Binding-site contacts:
Ligand atom O2 contacts residue THR428 of chain 1.A at 3.0 Å (h-bond).
Ligand atom C6 contacts residue GLU342 of chain 1.A at 3.1 Å.
Ligand atom C6 contacts residue GLU404 of chain 1.A at 3.6 Å.
Ligand atom O6 contacts residue PRO341 of chain 1.A at 3.5 Å.
Ligand atom C3 contacts residue THR428 of chain 1.A at 3.5 Å.
Ligand atom C2 contacts residue IFL1 of chain 1.F at 3.5 Å.
Ligand atom C4 contacts residue GLU404 of chain 1.A at 3.2 Å.
Ligand atom C6 contacts residue ARG340 of chain 1.A at 3.8 Å.
Ligand atom C5 contacts residue GLU404 of chain 1.A at 4.0 Å.
Ligand atom N contacts residue CA1 of chain 1.B at 3.9 Å.
Ligand atom C7 contacts residue GLU342 of chain 1.A at 4.0 Å.
Ligand atom O3 contacts residue GLU429 of chain 1.A at 4.1 Å.
Ligand atom O2 contacts residue CA1 of chain 1.B at 2.5 Å.
Ligand atom O4 contacts residue ILE101 of chain 1.A at 3.8 Å.
Ligand atom C5 contacts residue ARG340 of chain 1.A at 3.9 Å.
Ligand atom C6 contacts residue PRO341 of chain 1.A at 3.7 Å (hydrophobic).
Ligand atom C6 contacts residue TYR400 of chain 1.A at 3.8 Å (hydrophobic).
Ligand atom N contacts residue IFL1 of chain 1.F at 2.9 Å (h-bond).
Ligand atom O4 contacts residue GLU429 of chain 1.A at 2.7 Å (salt-bridge).
Ligand atom C5 contacts residue TYR400 of chain 1.A at 3.6 Å (hydrophobic).
Ligand atom O4 contacts residue TYR400 of chain 1.A at 3.9 Å.
Ligand atom O2 contacts residue IFL1 of chain 1.F at 3.9 Å.
Ligand atom C7 contacts residue IFL1 of chain 1.F at 3.1 Å.
Ligand atom C3 contacts residue CA1 of chain 1.B at 3.4 Å.
Ligand atom O6 contacts residue GLU342 of chain 1.A at 2.6 Å (salt-bridge).
Ligand atom O3 contacts residue THR428 of chain 1.A at 2.9 Å (h-bond).
Ligand atom C3 contacts residue GLU429 of chain 1.A at 3.2 Å.
Ligand atom O3 contacts residue GLU404 of chain 1.A at 2.6 Å (salt-bridge).
Ligand atom O6 contacts residue TYR400 of chain 1.A at 4.0 Å.
Ligand atom C7 contacts residue ARG340 of chain 1.A at 3.8 Å.
Ligand atom C4 contacts residue TYR400 of chain 1.A at 3.9 Å (hydrophobic).
Ligand atom C7 contacts residue LEU287 of chain 1.A at 3.9 Å (hydrophobic).
Ligand atom C4 contacts residue GLU429 of chain 1.A at 3.1 Å.
Ligand atom O6 contacts residue ARG340 of chain 1.A at 2.8 Å (salt-bridge).
Ligand atom O3 contacts residue CA1 of chain 1.B at 2.5 Å.
Ligand atom N contacts residue GLU342 of chain 1.A at 4.0 Å.
Ligand atom C2 contacts residue CA1 of chain 1.B at 3.4 Å.
Ligand atom O3 contacts residue GLU342 of chain 1.A at 4.1 Å.
Ligand atom O4 contacts residue ARG102 of chain 1.A at 3.9 Å.
Ligand atom C3 contacts residue GLU404 of chain 1.A at 3.2 Å.

Sequence of chain 1.A:
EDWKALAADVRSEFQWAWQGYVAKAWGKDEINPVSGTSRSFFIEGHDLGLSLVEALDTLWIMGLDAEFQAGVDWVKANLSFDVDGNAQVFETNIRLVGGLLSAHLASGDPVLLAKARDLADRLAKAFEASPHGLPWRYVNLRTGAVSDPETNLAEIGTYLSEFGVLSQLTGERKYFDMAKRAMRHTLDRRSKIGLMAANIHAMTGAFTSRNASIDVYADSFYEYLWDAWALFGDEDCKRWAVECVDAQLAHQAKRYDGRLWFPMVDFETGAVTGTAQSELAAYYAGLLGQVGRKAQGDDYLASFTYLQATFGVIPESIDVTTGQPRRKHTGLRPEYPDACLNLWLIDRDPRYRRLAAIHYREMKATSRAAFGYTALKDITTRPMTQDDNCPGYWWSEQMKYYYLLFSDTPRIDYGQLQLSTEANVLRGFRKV

This protein binds this small molecule.
Small molecule (SMILES): O=C1NC[C@H](CO)[C@@H](O)[C@@H]1O